The protein below binds the small molecule below.
Small molecule (SMILES): CC(=O)N[C@H]1[C@H](O[C@H]2[C@H](O)[C@@H](NC(C)=O)CO[C@@H]2CO)O[C@H](CO)[C@@H](O[C@@H]2O[C@H](CO)[C@@H](O)[C@H](O[C@H]3O[C@H](CO)[C@@H](O)[C@H](O)[C@@H]3O[C@H]3O[C@H](CO)[C@@H](O)[C@H](O)[C@@H]3O)[C@@H]2O)[C@@H]1O

Sequence of chain 1.A:
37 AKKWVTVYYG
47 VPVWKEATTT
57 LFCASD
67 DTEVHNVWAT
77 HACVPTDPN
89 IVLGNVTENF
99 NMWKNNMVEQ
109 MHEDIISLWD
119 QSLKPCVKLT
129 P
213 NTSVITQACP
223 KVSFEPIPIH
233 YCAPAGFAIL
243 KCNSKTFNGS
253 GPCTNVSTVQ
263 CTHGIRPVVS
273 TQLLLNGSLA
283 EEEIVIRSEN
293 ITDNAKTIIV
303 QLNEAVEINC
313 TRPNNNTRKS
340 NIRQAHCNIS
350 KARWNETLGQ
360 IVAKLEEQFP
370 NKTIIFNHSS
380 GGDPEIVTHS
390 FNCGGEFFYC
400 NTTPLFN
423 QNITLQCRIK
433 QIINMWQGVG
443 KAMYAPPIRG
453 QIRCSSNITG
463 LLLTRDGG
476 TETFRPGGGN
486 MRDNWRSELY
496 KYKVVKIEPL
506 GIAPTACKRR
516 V

Binding-site contacts:
Ligand atom C5 contacts residue SER457 of chain 1.A at 3.3 Å.
Ligand atom C6 contacts residue GLY393 of chain 1.A at 3.7 Å.
Ligand atom O6 contacts residue ARG268 of chain 1.A at 3.9 Å.
Ligand atom C1 contacts residue NAG1 of chain 1.X at 3.9 Å.
Ligand atom O4 contacts residue ILE450 of chain 1.A at 3.5 Å.
Ligand atom O6 contacts residue GLY452 of chain 1.A at 3.3 Å.
Ligand atom O6 contacts residue VAL224 of chain 1.A at 3.7 Å.
Ligand atom O6 contacts residue GLY393 of chain 1.A at 3.6 Å.
Ligand atom C3 contacts residue SER457 of chain 1.A at 3.4 Å.
Ligand atom O3 contacts residue CYS392 of chain 1.A at 3.7 Å.
Ligand atom C7 contacts residue ASN278 of chain 1.A at 3.9 Å.
Ligand atom C4 contacts residue ARG451 of chain 1.A at 3.7 Å.
Ligand atom O6 contacts residue GLU227 of chain 1.A at 3.0 Å (salt-bridge).
Ligand atom N2 contacts residue GLU227 of chain 1.A at 3.9 Å.
Ligand atom O6 contacts residue GLY393 of chain 1.A at 3.5 Å (h-bond).
Ligand atom O5 contacts residue ASN278 of chain 1.A at 2.4 Å (h-bond).
Ligand atom O6 contacts residue SER225 of chain 1.A at 3.7 Å.
Ligand atom O7 contacts residue ASN391 of chain 1.A at 3.9 Å.
Ligand atom C1 contacts residue GLU227 of chain 1.A at 3.6 Å.
Ligand atom O5 contacts residue NAG1 of chain 1.X at 3.5 Å.
Ligand atom C3 contacts residue GLU227 of chain 1.A at 3.9 Å.
Ligand atom N2 contacts residue ASN278 of chain 1.A at 2.9 Å (h-bond).
Ligand atom C3 contacts residue ASN278 of chain 1.A at 3.7 Å.
Ligand atom C2 contacts residue ASN278 of chain 1.A at 2.4 Å.
Ligand atom C1 contacts residue ASN278 of chain 1.A at 1.4 Å.
Ligand atom C5 contacts residue ASN278 of chain 1.A at 3.7 Å.
Ligand atom O4 contacts residue SER457 of chain 1.A at 3.7 Å.
Ligand atom C4 contacts residue SER457 of chain 1.A at 3.8 Å.
Ligand atom O5 contacts residue SER457 of chain 1.A at 3.8 Å.
Ligand atom C6 contacts residue ARG451 of chain 1.A at 3.6 Å.
Ligand atom C1 contacts residue SER457 of chain 1.A at 3.5 Å.
Ligand atom O7 contacts residue SER457 of chain 1.A at 3.4 Å.
Ligand atom O4 contacts residue ARG451 of chain 1.A at 2.8 Å (salt-bridge).
Ligand atom O6 contacts residue GLN453 of chain 1.A at 4.0 Å.
Ligand atom C5 contacts residue NAG1 of chain 1.X at 3.7 Å.
Ligand atom C6 contacts residue GLU227 of chain 1.A at 3.8 Å.
Ligand atom O6 contacts residue ARG451 of chain 1.A at 2.8 Å (salt-bridge).
Ligand atom O6 contacts residue ILE454 of chain 1.A at 3.4 Å.
Ligand atom C6 contacts residue GLY452 of chain 1.A at 3.9 Å.
Ligand atom C8 contacts residue ASN391 of chain 1.A at 4.0 Å.